Sequence of chain 1.A:
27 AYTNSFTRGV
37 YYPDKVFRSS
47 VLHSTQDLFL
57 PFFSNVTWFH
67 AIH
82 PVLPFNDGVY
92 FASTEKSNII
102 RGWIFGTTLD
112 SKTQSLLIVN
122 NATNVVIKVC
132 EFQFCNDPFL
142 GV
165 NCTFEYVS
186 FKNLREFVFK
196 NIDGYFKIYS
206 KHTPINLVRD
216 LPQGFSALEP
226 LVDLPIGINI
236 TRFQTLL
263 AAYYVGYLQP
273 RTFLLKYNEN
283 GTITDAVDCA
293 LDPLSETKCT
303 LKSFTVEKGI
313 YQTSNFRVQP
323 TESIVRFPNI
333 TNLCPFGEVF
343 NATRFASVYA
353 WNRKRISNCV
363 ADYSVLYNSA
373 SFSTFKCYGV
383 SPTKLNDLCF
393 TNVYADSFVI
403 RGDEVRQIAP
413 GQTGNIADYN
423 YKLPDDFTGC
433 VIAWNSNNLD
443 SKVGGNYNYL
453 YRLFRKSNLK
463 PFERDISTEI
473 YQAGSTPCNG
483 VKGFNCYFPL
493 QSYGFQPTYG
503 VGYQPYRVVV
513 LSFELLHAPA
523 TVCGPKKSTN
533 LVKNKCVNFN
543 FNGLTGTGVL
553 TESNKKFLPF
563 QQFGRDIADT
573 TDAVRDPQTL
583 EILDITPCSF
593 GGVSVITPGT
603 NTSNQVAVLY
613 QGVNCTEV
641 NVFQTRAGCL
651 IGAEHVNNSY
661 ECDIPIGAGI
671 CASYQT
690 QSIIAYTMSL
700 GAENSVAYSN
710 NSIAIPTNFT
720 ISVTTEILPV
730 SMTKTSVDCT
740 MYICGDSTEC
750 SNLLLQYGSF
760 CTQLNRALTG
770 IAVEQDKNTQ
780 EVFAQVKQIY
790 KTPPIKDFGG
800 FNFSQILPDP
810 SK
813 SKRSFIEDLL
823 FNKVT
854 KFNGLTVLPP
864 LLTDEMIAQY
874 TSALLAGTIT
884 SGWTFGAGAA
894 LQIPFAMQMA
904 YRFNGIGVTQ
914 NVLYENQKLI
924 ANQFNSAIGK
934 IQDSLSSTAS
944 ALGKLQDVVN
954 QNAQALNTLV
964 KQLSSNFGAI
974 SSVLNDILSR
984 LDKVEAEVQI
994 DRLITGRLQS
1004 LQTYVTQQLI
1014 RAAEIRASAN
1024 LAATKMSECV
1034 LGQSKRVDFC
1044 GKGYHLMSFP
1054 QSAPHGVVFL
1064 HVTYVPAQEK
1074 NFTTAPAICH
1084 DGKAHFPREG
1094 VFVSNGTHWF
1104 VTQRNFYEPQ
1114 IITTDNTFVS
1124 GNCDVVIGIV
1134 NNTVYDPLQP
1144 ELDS

This small molecule binds to this protein.
Small molecule (SMILES): CC(=O)N[C@@H]1[C@@H](O)[C@H](O)[C@@H](CO)O[C@H]1O

Binding-site contacts:
Ligand atom C6 contacts residue THR618 of chain 1.A at 3.9 Å.
Ligand atom N2 contacts residue ASN616 of chain 1.A at 2.9 Å (h-bond).
Ligand atom C1 contacts residue THR618 of chain 1.A at 4.2 Å.
Ligand atom C1 contacts residue ASN616 of chain 1.A at 1.4 Å.
Ligand atom O5 contacts residue THR618 of chain 1.A at 3.3 Å (h-bond).
Ligand atom C7 contacts residue ASN616 of chain 1.A at 3.6 Å.
Ligand atom C4 contacts residue ASN616 of chain 1.A at 4.2 Å.
Ligand atom C5 contacts residue THR618 of chain 1.A at 4.1 Å.
Ligand atom O7 contacts residue ASN616 of chain 1.A at 3.8 Å.
Ligand atom C2 contacts residue ASN616 of chain 1.A at 2.5 Å.
Ligand atom O5 contacts residue ASN616 of chain 1.A at 2.3 Å (h-bond).
Ligand atom C5 contacts residue ASN616 of chain 1.A at 3.7 Å.
Ligand atom C3 contacts residue ASN616 of chain 1.A at 3.8 Å.